Sequence of chain 1.B:
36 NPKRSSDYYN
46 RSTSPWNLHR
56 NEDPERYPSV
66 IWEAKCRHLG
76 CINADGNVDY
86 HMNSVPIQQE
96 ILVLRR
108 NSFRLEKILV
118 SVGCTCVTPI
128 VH

Binding-site contacts:
Ligand atom CE1 contacts residue ASN25 of chain 1.A at 3.3 Å.
Ligand atom CA contacts residue VAL24 of chain 1.A at 3.3 Å (hydrophobic).
Ligand atom CA contacts residue ASN25 of chain 1.A at 3.5 Å.
Ligand atom N contacts residue ASN27 of chain 1.A at 2.9 Å (h-bond).
Ligand atom O contacts residue SER109 of chain 1.B at 3.1 Å.
Ligand atom CB contacts residue PHE110 of chain 1.B at 3.5 Å (hydrophobic).
Ligand atom O contacts residue ASN27 of chain 1.A at 3.4 Å (h-bond).
Ligand atom CB contacts residue MET23 of chain 1.A at 3.4 Å (hydrophobic).
Ligand atom ND1 contacts residue ASN25 of chain 1.A at 3.1 Å (h-bond).
Ligand atom O contacts residue HIS29 of chain 1.A at 3.5 Å (h-bond).
Ligand atom N contacts residue PHE110 of chain 1.B at 2.8 Å (h-bond).
Ligand atom CG2 contacts residue ASN108 of chain 1.B at 3.4 Å.
Ligand atom O contacts residue ASN25 of chain 1.A at 3.4 Å.
Ligand atom O contacts residue MET23 of chain 1.A at 3.4 Å (h-bond).
Ligand atom CZ2 contacts residue TYR62 of chain 1.A at 3.5 Å (hydrophobic).
Ligand atom CG contacts residue ASN25 of chain 1.A at 3.5 Å.
Ligand atom CZ2 contacts residue ARG61 of chain 1.A at 3.4 Å.
Ligand atom CZ3 contacts residue LEU99 of chain 1.A at 3.6 Å (hydrophobic).
Ligand atom ND1 contacts residue ASN27 of chain 1.A at 3.2 Å (h-bond).
Ligand atom O contacts residue LEU26 of chain 1.A at 3.2 Å.
Ligand atom N contacts residue VAL24 of chain 1.A at 3.5 Å (h-bond).
Ligand atom O contacts residue ILE28 of chain 1.A at 3.4 Å.
Ligand atom OD1 contacts residue TYR62 of chain 1.A at 3.1 Å (h-bond).
Ligand atom NE1 contacts residue ARG61 of chain 1.A at 3.5 Å (salt-bridge).
Ligand atom CA contacts residue ASN108 of chain 1.B at 3.4 Å.
Ligand atom CZ3 contacts residue PHE110 of chain 1.A at 3.5 Å (hydrophobic).
Ligand atom NE1 contacts residue PRO59 of chain 1.A at 3.3 Å (h-bond).
Ligand atom O contacts residue ASN27 of chain 1.A at 3.3 Å (h-bond).
Ligand atom O contacts residue VAL24 of chain 1.A at 2.9 Å (h-bond).
Ligand atom CA contacts residue ASN27 of chain 1.A at 3.4 Å.
Ligand atom N contacts residue VAL24 of chain 1.A at 3.5 Å (h-bond).
Ligand atom O contacts residue LEU112 of chain 1.B at 3.2 Å (h-bond).
Ligand atom N contacts residue ASN108 of chain 1.B at 3.2 Å (h-bond).
Ligand atom CB contacts residue TYR62 of chain 1.A at 3.5 Å (hydrophobic).
Ligand atom OG1 contacts residue PHE110 of chain 1.B at 3.3 Å (h-bond).
Ligand atom CD1 contacts residue ARG101 of chain 1.A at 3.5 Å.
Ligand atom O contacts residue ARG101 of chain 1.A at 2.8 Å (salt-bridge).
Ligand atom O contacts residue PHE110 of chain 1.B at 2.8 Å (h-bond).
Ligand atom C contacts residue VAL24 of chain 1.A at 3.4 Å (hydrophobic).
Ligand atom NE1 contacts residue ARG101 of chain 1.A at 3.5 Å (salt-bridge).

Sequence of chain 1.A:
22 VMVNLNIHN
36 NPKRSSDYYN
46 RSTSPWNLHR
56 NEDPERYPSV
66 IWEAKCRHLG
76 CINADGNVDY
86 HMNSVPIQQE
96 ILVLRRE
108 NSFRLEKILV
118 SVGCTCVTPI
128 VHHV

This protein binds this small molecule.
Small molecule (SMILES): CC[C@H](C)[C@H](N)C(=O)N[C@@H](Cc1cnc[nH]1)C(=O)N[C@H](C(=O)N[C@H](C(=O)N[C@H](C(=O)N1CCC[C@H]1C(=O)N[C@@H](C)C(=O)N[C@@H](CC(=O)O)C(=O)N[C@@H](CC(C)C)C(=O)N[C@@H](CC1=c2ccccc2=NC1)C(=O)N[C@@H](CC(=O)O)C(=O)N[C@@H](CC1=c2ccccc2=NC1)C(=O)N[C@H](C(=O)N[C@H](C=O)CC(N)=O)[C@@H](C)CC)[C@@H](C)CC)[C@@H](C)O)C(C)C